Binding-site contacts:
Ligand atom C15 contacts residue PRO816 of chain 1.D at 3.5 Å (hydrophobic).
Ligand atom C16 contacts residue PRO816 of chain 1.D at 4.4 Å (hydrophobic).
Ligand atom C18 contacts residue HIS834 of chain 1.D at 3.4 Å.
Ligand atom C14 contacts residue PIO1 of chain 1.M at 4.4 Å.
Ligand atom C18 contacts residue TRP831 of chain 1.D at 4.1 Å (hydrophobic).
Ligand atom C27 contacts residue PIO1 of chain 1.M at 4.0 Å.
Ligand atom C22 contacts residue PIO1 of chain 1.M at 4.4 Å.
Ligand atom C11 contacts residue TRP831 of chain 1.D at 4.0 Å (hydrophobic).
Ligand atom C19 contacts residue TRP831 of chain 1.D at 3.7 Å (hydrophobic).
Ligand atom C23 contacts residue LEU812 of chain 1.D at 3.9 Å (hydrophobic).
Ligand atom C22 contacts residue HIS834 of chain 1.D at 4.2 Å.
Ligand atom C18 contacts residue THR830 of chain 1.D at 4.0 Å.
Ligand atom C15 contacts residue PIO1 of chain 1.M at 3.8 Å.
Ligand atom C27 contacts residue PHE813 of chain 1.D at 4.5 Å (hydrophobic).
Ligand atom C21 contacts residue PIO1 of chain 1.M at 4.3 Å.
Ligand atom C7 contacts residue PRO816 of chain 1.D at 4.5 Å (hydrophobic).
Ligand atom C22 contacts residue LEU812 of chain 1.D at 3.7 Å (hydrophobic).
Ligand atom C16 contacts residue PIO1 of chain 1.M at 3.6 Å.
Ligand atom C25 contacts residue PIO1 of chain 1.M at 4.1 Å.
Ligand atom C20 contacts residue HIS834 of chain 1.D at 3.9 Å.
Ligand atom C24 contacts residue PIO1 of chain 1.M at 3.6 Å.
Ligand atom C24 contacts residue LEU812 of chain 1.D at 3.3 Å (hydrophobic).
Ligand atom C7 contacts residue PIO1 of chain 1.M at 4.4 Å.
Ligand atom C17 contacts residue PIO1 of chain 1.M at 4.2 Å.
Ligand atom C23 contacts residue PIO1 of chain 1.M at 3.5 Å.

Sequence of chain 1.D:
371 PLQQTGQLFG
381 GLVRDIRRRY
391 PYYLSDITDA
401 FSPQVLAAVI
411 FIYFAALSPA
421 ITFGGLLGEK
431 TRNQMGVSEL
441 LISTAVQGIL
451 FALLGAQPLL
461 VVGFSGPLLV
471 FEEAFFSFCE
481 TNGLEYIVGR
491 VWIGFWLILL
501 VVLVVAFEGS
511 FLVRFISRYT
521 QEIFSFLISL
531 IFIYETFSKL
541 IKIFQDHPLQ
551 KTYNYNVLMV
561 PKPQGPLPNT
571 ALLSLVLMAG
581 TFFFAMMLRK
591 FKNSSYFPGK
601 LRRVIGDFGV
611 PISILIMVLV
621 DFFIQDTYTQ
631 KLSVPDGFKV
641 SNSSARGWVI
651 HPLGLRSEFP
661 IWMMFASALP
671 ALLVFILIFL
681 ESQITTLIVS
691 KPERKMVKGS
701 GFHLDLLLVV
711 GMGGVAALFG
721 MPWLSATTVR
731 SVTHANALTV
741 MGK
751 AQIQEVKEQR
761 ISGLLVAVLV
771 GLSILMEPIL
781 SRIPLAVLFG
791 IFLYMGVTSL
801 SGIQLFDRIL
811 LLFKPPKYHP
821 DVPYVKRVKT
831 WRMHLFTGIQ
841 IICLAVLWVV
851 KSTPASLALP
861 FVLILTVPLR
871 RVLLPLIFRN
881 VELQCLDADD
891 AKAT

A protein and the small-molecule ligand that binds it are described below.
Small molecule (SMILES): CC(C)CCC[C@@H](C)[C@H]1CC[C@H]2[C@@H]3CC=C4C[C@@H](O)CC[C@]4(C)[C@H]3CC[C@]12C